This small molecule binds to this protein.
Small molecule (SMILES): CCN(CC)C(=O)C[C@H](NC(=O)/C=C/c1ccccc1)C(=O)N[C@@H](Cc1ccc(F)cc1)C(=O)NCc1cccc2ccccc12

Binding-site contacts:
Ligand atom C31 contacts residue ASP124 of chain 1.Z at 3.4 Å.
Ligand atom C10 contacts residue ALA52 of chain 1.Y at 3.7 Å (hydrophobic).
Ligand atom N36 contacts residue ASP124 of chain 1.Z at 3.2 Å (salt-bridge).
Ligand atom C29 contacts residue SER27 of chain 1.Y at 3.7 Å.
Ligand atom O18 contacts residue SER20 of chain 1.Y at 3.4 Å.
Ligand atom C07 contacts residue GLY47 of chain 1.Y at 3.6 Å.
Ligand atom C34 contacts residue GLN22 of chain 1.Y at 3.4 Å.
Ligand atom C14 contacts residue ALA49 of chain 1.Y at 3.7 Å (hydrophobic).
Ligand atom C09 contacts residue ILE45 of chain 1.Y at 3.4 Å (hydrophobic).
Ligand atom C07 contacts residue THR1 of chain 1.Y at 3.0 Å.
Ligand atom C11 contacts residue ARG32 of chain 1.Y at 3.7 Å.
Ligand atom C02 contacts residue THR21 of chain 1.Y at 3.7 Å.
Ligand atom C13 contacts residue VAL31 of chain 1.Y at 3.7 Å (hydrophobic).
Ligand atom C15 contacts residue ALA49 of chain 1.Y at 3.6 Å (hydrophobic).
Ligand atom C28 contacts residue SER20 of chain 1.Y at 3.5 Å.
Ligand atom O35 contacts residue GLN22 of chain 1.Y at 2.5 Å (h-bond).
Ligand atom C12 contacts residue VAL31 of chain 1.Y at 3.5 Å (hydrophobic).
Ligand atom C15 contacts residue VAL31 of chain 1.Y at 3.4 Å (hydrophobic).
Ligand atom O18 contacts residue THR21 of chain 1.Y at 3.3 Å (h-bond).
Ligand atom C04 contacts residue GLY47 of chain 1.Y at 3.5 Å.
Ligand atom C31 contacts residue GLY128 of chain 1.Z at 3.6 Å.
Ligand atom O35 contacts residue SER27 of chain 1.Y at 3.0 Å (h-bond).
Ligand atom C45 contacts residue ALA126 of chain 1.Z at 3.6 Å (hydrophobic).
Ligand atom O46 contacts residue GLN22 of chain 1.Y at 3.4 Å.
Ligand atom O01 contacts residue ALA49 of chain 1.Y at 3.0 Å (h-bond).
Ligand atom C05 contacts residue GLY47 of chain 1.Y at 3.5 Å.
Ligand atom C10 contacts residue LYS33 of chain 1.Y at 3.5 Å.
Ligand atom C32 contacts residue TRP129 of chain 1.Z at 3.5 Å (hydrophobic).
Ligand atom C17 contacts residue VAL31 of chain 1.Y at 3.4 Å (hydrophobic).
Ligand atom C25 contacts residue THR48 of chain 1.Y at 3.7 Å.
Ligand atom C29 contacts residue GLN22 of chain 1.Y at 3.5 Å.
Ligand atom N06 contacts residue GLY47 of chain 1.Y at 2.7 Å (h-bond).
Ligand atom C14 contacts residue SER20 of chain 1.Y at 3.7 Å.
Ligand atom C16 contacts residue VAL31 of chain 1.Y at 3.4 Å (hydrophobic).
Ligand atom C15 contacts residue SER20 of chain 1.Y at 3.6 Å.
Ligand atom C14 contacts residue VAL31 of chain 1.Y at 3.6 Å (hydrophobic).
Ligand atom N03 contacts residue THR21 of chain 1.Y at 3.0 Å (h-bond).
Ligand atom C27 contacts residue THR21 of chain 1.Y at 3.6 Å.
Ligand atom C09 contacts residue LYS33 of chain 1.Y at 3.7 Å.
Ligand atom C10 contacts residue ILE45 of chain 1.Y at 3.1 Å (hydrophobic).

Sequence of chain 1.Z:
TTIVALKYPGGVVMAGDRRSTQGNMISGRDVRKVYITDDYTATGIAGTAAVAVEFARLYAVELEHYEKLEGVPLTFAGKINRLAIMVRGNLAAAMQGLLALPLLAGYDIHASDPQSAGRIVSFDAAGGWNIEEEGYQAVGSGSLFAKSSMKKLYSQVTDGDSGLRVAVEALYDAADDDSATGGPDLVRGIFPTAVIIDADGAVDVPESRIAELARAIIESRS

Sequence of chain 1.Y:
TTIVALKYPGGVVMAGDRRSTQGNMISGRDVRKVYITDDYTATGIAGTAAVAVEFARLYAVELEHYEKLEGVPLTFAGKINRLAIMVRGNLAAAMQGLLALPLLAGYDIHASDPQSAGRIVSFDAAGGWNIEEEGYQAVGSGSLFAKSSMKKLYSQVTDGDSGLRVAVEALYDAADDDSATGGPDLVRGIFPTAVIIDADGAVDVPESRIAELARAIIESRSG